Sequence of chain 1.B:
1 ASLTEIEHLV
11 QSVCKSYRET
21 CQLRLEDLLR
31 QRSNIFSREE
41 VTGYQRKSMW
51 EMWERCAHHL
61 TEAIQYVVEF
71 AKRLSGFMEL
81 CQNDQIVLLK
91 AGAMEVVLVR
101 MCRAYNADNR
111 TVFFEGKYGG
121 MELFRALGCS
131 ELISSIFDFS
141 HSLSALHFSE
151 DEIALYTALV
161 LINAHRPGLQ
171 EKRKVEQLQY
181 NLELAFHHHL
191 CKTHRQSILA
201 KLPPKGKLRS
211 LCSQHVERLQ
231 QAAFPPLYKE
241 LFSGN

A small-molecule ligand and the protein it binds are described below.
Small molecule (SMILES): OC(c1ccc(-c2ccc(CN3CCN(Cc4ccncc4)CC3)cc2)c(F)c1)(C(F)(F)F)C(F)(F)F

Binding-site contacts:
Ligand atom C27 contacts residue PHE114 of chain 1.B at 3.8 Å (hydrophobic).
Ligand atom N24 contacts residue ARG103 of chain 1.B at 2.8 Å (salt-bridge).
Ligand atom C18 contacts residue HIS59 of chain 1.B at 3.0 Å.
Ligand atom C25 contacts residue ARG103 of chain 1.B at 3.5 Å.
Ligand atom C25 contacts residue ARG100 of chain 1.B at 3.1 Å.
Ligand atom C23 contacts residue GLN22 of chain 1.B at 3.8 Å.
Ligand atom C28 contacts residue HIS59 of chain 1.B at 3.7 Å.
Ligand atom C16 contacts residue HIS59 of chain 1.B at 3.5 Å.
Ligand atom F32 contacts residue ARG218 of chain 1.B at 3.1 Å.
Ligand atom C08 contacts residue CYS56 of chain 1.B at 3.8 Å (hydrophobic).
Ligand atom F37 contacts residue CYS129 of chain 1.B at 3.8 Å.
Ligand atom F36 contacts residue ARG218 of chain 1.B at 3.4 Å.
Ligand atom C15 contacts residue HIS59 of chain 1.B at 3.6 Å.
Ligand atom F31 contacts residue TRP53 of chain 1.B at 3.6 Å.
Ligand atom F29 contacts residue ILE136 of chain 1.B at 3.6 Å.
Ligand atom F36 contacts residue LEU132 of chain 1.B at 3.5 Å.
Ligand atom F37 contacts residue LEU132 of chain 1.B at 2.9 Å.
Ligand atom C08 contacts residue LEU127 of chain 1.B at 3.8 Å (hydrophobic).
Ligand atom C19 contacts residue PHE113 of chain 1.B at 3.0 Å (hydrophobic).
Ligand atom F35 contacts residue CYS129 of chain 1.B at 3.4 Å.
Ligand atom C13 contacts residue VAL112 of chain 1.B at 3.6 Å (hydrophobic).
Ligand atom C27 contacts residue HIS59 of chain 1.B at 3.1 Å.
Ligand atom C13 contacts residue PHE113 of chain 1.B at 3.5 Å (hydrophobic).
Ligand atom C34 contacts residue LEU132 of chain 1.B at 3.8 Å (hydrophobic).
Ligand atom F35 contacts residue LEU127 of chain 1.B at 3.5 Å.
Ligand atom N14 contacts residue PHE113 of chain 1.B at 3.7 Å.
Ligand atom C06 contacts residue LEU60 of chain 1.B at 3.8 Å (hydrophobic).
Ligand atom C13 contacts residue HIS59 of chain 1.B at 3.5 Å.
Ligand atom C26 contacts residue ARG100 of chain 1.B at 3.4 Å.
Ligand atom C15 contacts residue MET101 of chain 1.B at 3.5 Å (hydrophobic).
Ligand atom C23 contacts residue ARG103 of chain 1.B at 3.8 Å.
Ligand atom C07 contacts residue CYS56 of chain 1.B at 3.5 Å (hydrophobic).
Ligand atom O01 contacts residue HIS215 of chain 1.B at 2.8 Å (h-bond).
Ligand atom C28 contacts residue LEU60 of chain 1.B at 3.5 Å (hydrophobic).
Ligand atom F33 contacts residue LEU127 of chain 1.B at 3.7 Å.
Ligand atom C22 contacts residue GLN22 of chain 1.B at 3.2 Å.
Ligand atom N14 contacts residue HIS59 of chain 1.B at 2.8 Å (h-bond).
Ligand atom C12 contacts residue HIS59 of chain 1.B at 3.6 Å.
Ligand atom C19 contacts residue HIS59 of chain 1.B at 3.2 Å.
Ligand atom F36 contacts residue CYS129 of chain 1.B at 3.4 Å.